The protein below binds the small molecule below.
Small molecule (SMILES): O[C@@H]1[C@@H](O)[C@@H](O)OC[C@H]1O

Sequence of chain 1.C:
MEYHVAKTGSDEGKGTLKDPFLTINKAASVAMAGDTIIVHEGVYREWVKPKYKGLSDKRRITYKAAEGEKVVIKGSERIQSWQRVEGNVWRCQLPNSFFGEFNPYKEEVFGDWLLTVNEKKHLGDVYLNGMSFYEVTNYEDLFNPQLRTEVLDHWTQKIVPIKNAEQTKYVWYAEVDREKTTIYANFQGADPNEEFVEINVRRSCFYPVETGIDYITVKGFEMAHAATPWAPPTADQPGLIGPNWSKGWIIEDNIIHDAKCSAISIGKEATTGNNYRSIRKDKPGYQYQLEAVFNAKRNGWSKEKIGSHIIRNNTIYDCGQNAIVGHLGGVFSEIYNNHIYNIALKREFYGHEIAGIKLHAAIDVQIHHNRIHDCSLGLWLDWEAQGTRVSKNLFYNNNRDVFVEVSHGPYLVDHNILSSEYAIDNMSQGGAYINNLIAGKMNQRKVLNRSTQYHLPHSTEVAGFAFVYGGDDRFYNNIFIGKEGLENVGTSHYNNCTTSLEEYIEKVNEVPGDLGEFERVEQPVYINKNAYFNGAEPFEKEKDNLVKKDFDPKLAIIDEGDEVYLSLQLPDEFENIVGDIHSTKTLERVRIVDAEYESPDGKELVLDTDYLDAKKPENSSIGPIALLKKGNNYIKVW

Binding-site contacts:
Ligand atom C2 contacts residue ASN398 of chain 1.C at 3.4 Å.
Ligand atom O2 contacts residue ASN399 of chain 1.C at 4.5 Å.
Ligand atom O2 contacts residue SER420 of chain 1.C at 3.5 Å (h-bond).
Ligand atom C1 contacts residue XYS1 of chain 1.BA at 3.8 Å.
Ligand atom O1 contacts residue XYS1 of chain 1.BA at 2.9 Å (h-bond).
Ligand atom C5 contacts residue ASN399 of chain 1.C at 4.1 Å.
Ligand atom O4 contacts residue GLU421 of chain 1.C at 2.8 Å (salt-bridge).
Ligand atom O3 contacts residue ASN398 of chain 1.C at 4.0 Å.
Ligand atom C5 contacts residue VAL160 of chain 1.C at 4.4 Å (hydrophobic).
Ligand atom O5 contacts residue XYS1 of chain 1.BA at 4.5 Å.
Ligand atom C1 contacts residue ASN398 of chain 1.C at 3.8 Å.
Ligand atom O1 contacts residue ASN399 of chain 1.C at 3.1 Å (h-bond).
Ligand atom O3 contacts residue SER420 of chain 1.C at 3.7 Å.
Ligand atom O1 contacts residue ASN397 of chain 1.C at 3.7 Å.
Ligand atom C1 contacts residue ASN399 of chain 1.C at 4.4 Å.
Ligand atom C2 contacts residue ASN397 of chain 1.C at 4.1 Å.
Ligand atom O2 contacts residue ASN397 of chain 1.C at 3.1 Å.
Ligand atom O3 contacts residue GLU421 of chain 1.C at 2.8 Å (salt-bridge).
Ligand atom C3 contacts residue GLU421 of chain 1.C at 4.0 Å.
Ligand atom C4 contacts residue GLU421 of chain 1.C at 3.5 Å.
Ligand atom C3 contacts residue ASN398 of chain 1.C at 3.3 Å.
Ligand atom C1 contacts residue ASN397 of chain 1.C at 4.1 Å.
Ligand atom O2 contacts residue ASN398 of chain 1.C at 2.7 Å (h-bond).
Ligand atom C3 contacts residue SER420 of chain 1.C at 4.5 Å.
Ligand atom O1 contacts residue ASN398 of chain 1.C at 2.9 Å.